Sequence of chain 1.A:
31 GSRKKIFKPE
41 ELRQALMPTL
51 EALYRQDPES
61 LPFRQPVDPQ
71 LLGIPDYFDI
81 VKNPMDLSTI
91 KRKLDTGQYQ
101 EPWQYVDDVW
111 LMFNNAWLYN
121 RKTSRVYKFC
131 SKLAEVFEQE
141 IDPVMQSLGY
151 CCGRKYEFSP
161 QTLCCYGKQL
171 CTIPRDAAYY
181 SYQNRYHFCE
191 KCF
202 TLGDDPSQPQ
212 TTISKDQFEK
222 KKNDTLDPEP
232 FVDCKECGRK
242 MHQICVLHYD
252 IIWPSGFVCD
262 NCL

This protein binds this small molecule.
Small molecule (SMILES): C[C@@H]1CC(=O)Nc2cccc(-c3cccc(OCc4ccccc4)c3)c2N1

Binding-site contacts:
Ligand atom N14 contacts residue PRO62 of chain 1.A at 3.7 Å.
Ligand atom C1 contacts residue PHE63 of chain 1.A at 4.0 Å (hydrophobic).
Ligand atom C9 contacts residue ILE74 of chain 1.A at 4.0 Å (hydrophobic).
Ligand atom O6 contacts residue TYR119 of chain 1.A at 3.7 Å.
Ligand atom O6 contacts residue ASN120 of chain 1.A at 2.9 Å (h-bond).
Ligand atom C20 contacts residue PRO62 of chain 1.A at 3.9 Å (hydrophobic).
Ligand atom O6 contacts residue TYR77 of chain 1.A at 3.6 Å.
Ligand atom C13 contacts residue VAL126 of chain 1.A at 3.6 Å (hydrophobic).
Ligand atom C22 contacts residue EDO1 of chain 1.G at 3.7 Å.
Ligand atom C27 contacts residue ARG125 of chain 1.A at 3.4 Å.
Ligand atom N7 contacts residue ASN120 of chain 1.A at 2.9 Å (h-bond).
Ligand atom C24 contacts residue EDO1 of chain 1.G at 3.9 Å.
Ligand atom C18 contacts residue PRO62 of chain 1.A at 3.5 Å (hydrophobic).
Ligand atom C9 contacts residue ASN120 of chain 1.A at 3.8 Å.
Ligand atom O21 contacts residue EDO1 of chain 1.G at 3.6 Å.
Ligand atom C23 contacts residue ARG125 of chain 1.A at 4.0 Å.
Ligand atom C2 contacts residue VAL67 of chain 1.A at 3.8 Å (hydrophobic).
Ligand atom C1 contacts residue PRO62 of chain 1.A at 3.4 Å (hydrophobic).
Ligand atom C5 contacts residue TYR77 of chain 1.A at 4.0 Å (hydrophobic).
Ligand atom C16 contacts residue LEU72 of chain 1.A at 3.5 Å (hydrophobic).
Ligand atom C4 contacts residue VAL67 of chain 1.A at 3.6 Å (hydrophobic).
Ligand atom C24 contacts residue ARG125 of chain 1.A at 3.9 Å.
Ligand atom C8 contacts residue ASN120 of chain 1.A at 3.7 Å.
Ligand atom C18 contacts residue LEU61 of chain 1.A at 3.9 Å (hydrophobic).
Ligand atom N7 contacts residue VAL126 of chain 1.A at 3.9 Å.
Ligand atom C17 contacts residue GLN65 of chain 1.A at 3.6 Å.
Ligand atom N14 contacts residue VAL126 of chain 1.A at 3.8 Å.
Ligand atom C27 contacts residue LEU61 of chain 1.A at 3.8 Å (hydrophobic).
Ligand atom C17 contacts residue PRO62 of chain 1.A at 3.7 Å (hydrophobic).
Ligand atom C26 contacts residue ARG125 of chain 1.A at 3.1 Å.
Ligand atom N7 contacts residue TYR119 of chain 1.A at 4.0 Å.
Ligand atom C20 contacts residue EDO1 of chain 1.G at 4.0 Å.
Ligand atom C19 contacts residue EDO1 of chain 1.G at 3.8 Å.
Ligand atom C19 contacts residue PRO62 of chain 1.A at 3.8 Å (hydrophobic).
Ligand atom C12 contacts residue VAL126 of chain 1.A at 3.9 Å (hydrophobic).
Ligand atom C1 contacts residue VAL67 of chain 1.A at 3.9 Å (hydrophobic).
Ligand atom C5 contacts residue ASN120 of chain 1.A at 3.6 Å.
Ligand atom C8 contacts residue VAL126 of chain 1.A at 3.9 Å (hydrophobic).
Ligand atom C2 contacts residue PRO62 of chain 1.A at 3.7 Å (hydrophobic).
Ligand atom C25 contacts residue ARG125 of chain 1.A at 3.5 Å.